Binding-site contacts:
Ligand atom CAF contacts residue PRO217 of chain 2.A at 4.0 Å (hydrophobic).
Ligand atom CAW contacts residue PRO217 of chain 2.A at 4.0 Å (hydrophobic).
Ligand atom NAY contacts residue PRO217 of chain 2.A at 4.0 Å.
Ligand atom CAQ contacts residue MG1 of chain 2.L at 2.6 Å.
Ligand atom CAQ contacts residue GLU224 of chain 2.A at 3.8 Å.
Ligand atom CAG contacts residue GLU224 of chain 2.A at 3.7 Å.
Ligand atom CAI contacts residue PRO217 of chain 2.A at 3.8 Å (hydrophobic).
Ligand atom OAA contacts residue MG1 of chain 2.L at 1.9 Å.
Ligand atom CAQ contacts residue ASP188 of chain 2.A at 3.5 Å.
Ligand atom CAQ contacts residue MG1 of chain 2.M at 3.0 Å.
Ligand atom CAU contacts residue PRO217 of chain 2.A at 3.9 Å (hydrophobic).
Ligand atom CAL contacts residue GLU224 of chain 2.A at 3.2 Å.
Ligand atom CAL contacts residue MG1 of chain 2.M at 3.1 Å.
Ligand atom CAH contacts residue PRO217 of chain 2.A at 3.9 Å (hydrophobic).
Ligand atom NAP contacts residue MG1 of chain 2.L at 2.8 Å.
Ligand atom CAG contacts residue PRO217 of chain 2.A at 3.8 Å (hydrophobic).
Ligand atom NAO contacts residue MG1 of chain 2.M at 2.2 Å.
Ligand atom OAA contacts residue MG1 of chain 2.M at 2.3 Å.
Ligand atom CAV contacts residue PRO217 of chain 2.A at 3.8 Å (hydrophobic).
Ligand atom CAT contacts residue MG1 of chain 2.M at 3.0 Å.
Ligand atom OAB contacts residue ASP131 of chain 2.A at 4.1 Å.
Ligand atom CAQ contacts residue ASP131 of chain 2.A at 4.0 Å.
Ligand atom CAT contacts residue GLU224 of chain 2.A at 3.7 Å.
Ligand atom FAC contacts residue PRO217 of chain 2.A at 4.0 Å.
Ligand atom CAX contacts residue PRO217 of chain 2.A at 3.8 Å (hydrophobic).
Ligand atom NAO contacts residue GLU224 of chain 2.A at 3.0 Å (salt-bridge).
Ligand atom NAO contacts residue PRO217 of chain 2.A at 4.1 Å.
Ligand atom CAR contacts residue GLN218 of chain 2.A at 3.9 Å.
Ligand atom OAA contacts residue ASP188 of chain 2.A at 2.9 Å (salt-bridge).
Ligand atom CAL contacts residue PRO217 of chain 2.A at 3.9 Å (hydrophobic).
Ligand atom CAT contacts residue MG1 of chain 2.L at 4.1 Å.
Ligand atom OAA contacts residue ASP131 of chain 2.A at 2.8 Å (salt-bridge).
Ligand atom OAB contacts residue MG1 of chain 2.L at 2.1 Å.
Ligand atom CAS contacts residue PRO217 of chain 2.A at 4.0 Å (hydrophobic).
Ligand atom NAP contacts residue ASP188 of chain 2.A at 3.4 Å (salt-bridge).
Ligand atom CAI contacts residue GLU224 of chain 2.A at 3.8 Å.
Ligand atom FAC contacts residue GLN218 of chain 2.A at 3.4 Å.
Ligand atom OAA contacts residue GLU224 of chain 2.A at 3.1 Å (salt-bridge).
Ligand atom CAR contacts residue PRO217 of chain 2.A at 4.1 Å (hydrophobic).
Ligand atom OAB contacts residue ASP188 of chain 2.A at 2.6 Å (salt-bridge).

The protein below binds the small molecule below.
Small molecule (SMILES): O=C(NO)c1cc2c3ccccc3n(Cc3ccc(F)cc3)c2cn1

Sequence of chain 2.A:
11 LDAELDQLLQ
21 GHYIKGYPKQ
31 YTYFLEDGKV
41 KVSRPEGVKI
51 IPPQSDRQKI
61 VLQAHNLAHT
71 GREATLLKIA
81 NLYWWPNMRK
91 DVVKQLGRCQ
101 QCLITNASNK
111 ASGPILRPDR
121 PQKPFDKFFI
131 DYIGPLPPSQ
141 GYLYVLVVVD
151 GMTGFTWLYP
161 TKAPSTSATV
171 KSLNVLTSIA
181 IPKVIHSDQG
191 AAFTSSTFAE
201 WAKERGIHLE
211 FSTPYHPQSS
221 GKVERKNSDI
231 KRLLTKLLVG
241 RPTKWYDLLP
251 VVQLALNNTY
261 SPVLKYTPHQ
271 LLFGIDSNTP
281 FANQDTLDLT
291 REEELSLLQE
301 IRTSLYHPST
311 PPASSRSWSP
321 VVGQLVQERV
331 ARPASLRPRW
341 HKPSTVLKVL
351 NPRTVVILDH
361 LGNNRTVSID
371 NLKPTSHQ